Sequence of chain 1.B:
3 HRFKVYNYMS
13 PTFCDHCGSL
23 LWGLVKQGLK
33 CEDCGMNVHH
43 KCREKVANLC

The small molecule below binds the protein below.
Small molecule (SMILES): CC(C)CC(C/C=C1\C[C@@](CO)(COC(=O)C(C)(C)C)OC1=O)CC(C)C

Binding-site contacts:
Ligand atom C19 contacts residue LEU26 of chain 1.B at 3.5 Å (hydrophobic).
Ligand atom C3 contacts residue MET11 of chain 1.B at 3.5 Å (hydrophobic).
Ligand atom O5 contacts residue GLY25 of chain 1.B at 3.0 Å (h-bond).
Ligand atom C10 contacts residue GLY25 of chain 1.B at 3.9 Å.
Ligand atom C8 contacts residue MET11 of chain 1.B at 3.9 Å (hydrophobic).
Ligand atom C18 contacts residue LEU26 of chain 1.B at 4.0 Å (hydrophobic).
Ligand atom O3 contacts residue SER12 of chain 1.B at 3.7 Å.
Ligand atom C6 contacts residue MET11 of chain 1.B at 3.8 Å (hydrophobic).
Ligand atom C12 contacts residue LEU23 of chain 1.B at 3.2 Å (hydrophobic).
Ligand atom C12 contacts residue GLN29 of chain 1.B at 4.0 Å.
Ligand atom C11 contacts residue PRO13 of chain 1.B at 3.5 Å (hydrophobic).
Ligand atom O4 contacts residue GLY25 of chain 1.B at 3.5 Å (h-bond).
Ligand atom O1 contacts residue PRO13 of chain 1.B at 3.4 Å.
Ligand atom C2 contacts residue LEU26 of chain 1.B at 4.0 Å (hydrophobic).
Ligand atom C1 contacts residue LEU26 of chain 1.B at 3.7 Å (hydrophobic).
Ligand atom O2 contacts residue SER12 of chain 1.B at 3.5 Å.
Ligand atom C9 contacts residue TYR10 of chain 1.B at 3.6 Å (hydrophobic).
Ligand atom C12 contacts residue SER12 of chain 1.B at 3.4 Å.
Ligand atom C12 contacts residue THR14 of chain 1.B at 4.0 Å.
Ligand atom C12 contacts residue TYR10 of chain 1.B at 4.0 Å (hydrophobic).
Ligand atom C11 contacts residue SER12 of chain 1.B at 3.5 Å.
Ligand atom C2 contacts residue MET11 of chain 1.B at 3.6 Å (hydrophobic).
Ligand atom C13 contacts residue LEU23 of chain 1.B at 3.4 Å (hydrophobic).
Ligand atom C13 contacts residue GLY25 of chain 1.B at 3.4 Å.
Ligand atom C18 contacts residue GLY25 of chain 1.B at 4.0 Å.
Ligand atom O3 contacts residue PRO13 of chain 1.B at 3.6 Å.
Ligand atom O3 contacts residue THR14 of chain 1.B at 3.1 Å (h-bond).
Ligand atom C7 contacts residue MET11 of chain 1.B at 3.4 Å (hydrophobic).
Ligand atom C6 contacts residue TYR10 of chain 1.B at 3.6 Å (hydrophobic).
Ligand atom C14 contacts residue GLY25 of chain 1.B at 3.5 Å.
Ligand atom C20 contacts residue LEU26 of chain 1.B at 3.7 Å (hydrophobic).
Ligand atom C10 contacts residue LEU23 of chain 1.B at 3.9 Å (hydrophobic).
Ligand atom C9 contacts residue GLY25 of chain 1.B at 3.4 Å.
Ligand atom O3 contacts residue LEU22 of chain 1.B at 3.6 Å.
Ligand atom O1 contacts residue SER12 of chain 1.B at 3.5 Å.
Ligand atom C9 contacts residue GLN29 of chain 1.B at 3.3 Å.
Ligand atom O5 contacts residue TRP24 of chain 1.B at 3.4 Å.
Ligand atom C4 contacts residue LEU26 of chain 1.B at 3.5 Å (hydrophobic).
Ligand atom O3 contacts residue LEU23 of chain 1.B at 2.8 Å (h-bond).
Ligand atom O2 contacts residue PRO13 of chain 1.B at 3.2 Å.